Binding-site contacts:
Ligand atom C17 contacts residue LEU84 of chain 1.D at 4.2 Å (hydrophobic).
Ligand atom C22 contacts residue LEU43 of chain 1.D at 4.0 Å (hydrophobic).
Ligand atom C1 contacts residue ALA47 of chain 1.D at 4.0 Å (hydrophobic).
Ligand atom C18 contacts residue LEU88 of chain 1.D at 4.1 Å (hydrophobic).
Ligand atom C17 contacts residue PHE101 of chain 1.D at 4.2 Å (hydrophobic).
Ligand atom C10 contacts residue ILE121 of chain 1.D at 3.2 Å (hydrophobic).
Ligand atom C14 contacts residue PHE101 of chain 1.D at 3.8 Å (hydrophobic).
Ligand atom O9 contacts residue ILE121 of chain 1.D at 4.2 Å.
Ligand atom C1 contacts residue LEU81 of chain 1.D at 3.5 Å (hydrophobic).
Ligand atom C19 contacts residue GLU50 of chain 1.D at 3.2 Å.
Ligand atom C19 contacts residue LEU84 of chain 1.D at 3.9 Å (hydrophobic).
Ligand atom C22 contacts residue LEU46 of chain 1.D at 4.0 Å (hydrophobic).
Ligand atom C8 contacts residue MET118 of chain 1.D at 4.0 Å (hydrophobic).
Ligand atom C11 contacts residue MET85 of chain 1.D at 3.9 Å (hydrophobic).
Ligand atom C8 contacts residue HIS221 of chain 1.D at 4.2 Å.
Ligand atom C24 contacts residue LEU222 of chain 1.D at 3.6 Å (hydrophobic).
Ligand atom O9 contacts residue HIS221 of chain 1.D at 3.3 Å.
Ligand atom C23 contacts residue MET40 of chain 1.D at 4.2 Å (hydrophobic).
Ligand atom C16 contacts residue PHE101 of chain 1.D at 3.9 Å (hydrophobic).
Ligand atom C21 contacts residue ARG91 of chain 1.D at 4.2 Å.
Ligand atom C21 contacts residue LEU46 of chain 1.D at 3.6 Å (hydrophobic).
Ligand atom C18 contacts residue LEU84 of chain 1.D at 3.2 Å (hydrophobic).
Ligand atom C11 contacts residue LEU125 of chain 1.D at 4.1 Å (hydrophobic).
Ligand atom C23 contacts residue LEU222 of chain 1.D at 3.4 Å (hydrophobic).
Ligand atom C2 contacts residue ALA47 of chain 1.D at 4.2 Å (hydrophobic).
Ligand atom O13 contacts residue PHE101 of chain 1.D at 4.0 Å.
Ligand atom C7 contacts residue MET40 of chain 1.D at 4.1 Å (hydrophobic).
Ligand atom C18 contacts residue ARG91 of chain 1.D at 4.2 Å.
Ligand atom C19 contacts residue ARG91 of chain 1.D at 3.5 Å.
Ligand atom C4 contacts residue LEU43 of chain 1.D at 3.9 Å (hydrophobic).
Ligand atom O20 contacts residue LEU84 of chain 1.D at 3.6 Å.
Ligand atom C22 contacts residue PHE101 of chain 1.D at 4.0 Å (hydrophobic).
Ligand atom C11 contacts residue ILE121 of chain 1.D at 3.9 Å (hydrophobic).
Ligand atom C24 contacts residue LEU81 of chain 1.D at 3.9 Å (hydrophobic).
Ligand atom O20 contacts residue GLU50 of chain 1.D at 2.6 Å (salt-bridge).
Ligand atom O9 contacts residue MET118 of chain 1.D at 3.2 Å.
Ligand atom C21 contacts residue GLU50 of chain 1.D at 3.0 Å.
Ligand atom O20 contacts residue ARG91 of chain 1.D at 2.8 Å (salt-bridge).
Ligand atom C22 contacts residue ALA47 of chain 1.D at 4.1 Å (hydrophobic).
Ligand atom C2 contacts residue LEU43 of chain 1.D at 4.0 Å (hydrophobic).

Sequence of chain 1.D:
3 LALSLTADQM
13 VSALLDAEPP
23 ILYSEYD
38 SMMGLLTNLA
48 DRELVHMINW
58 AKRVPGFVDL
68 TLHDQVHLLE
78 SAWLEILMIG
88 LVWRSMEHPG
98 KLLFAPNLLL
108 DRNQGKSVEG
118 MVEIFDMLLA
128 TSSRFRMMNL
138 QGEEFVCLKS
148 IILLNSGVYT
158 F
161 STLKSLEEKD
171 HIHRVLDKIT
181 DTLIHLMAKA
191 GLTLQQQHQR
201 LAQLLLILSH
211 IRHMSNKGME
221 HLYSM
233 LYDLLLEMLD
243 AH

The protein below binds the small molecule below.
Small molecule (SMILES): Oc1ccc([C@@H]2Oc3ccc(O)cc3[C@@H]3CCC[C@@H]32)cc1